Binding-site contacts:
Ligand atom C7 contacts residue LEU51 of chain 1.A at 3.5 Å (hydrophobic).
Ligand atom C5 contacts residue VAL46 of chain 1.A at 3.7 Å (hydrophobic).
Ligand atom C25 contacts residue TRP40 of chain 1.A at 3.4 Å (hydrophobic).
Ligand atom C11 contacts residue LEU51 of chain 1.A at 3.9 Å (hydrophobic).
Ligand atom O contacts residue ASN99 of chain 1.A at 2.9 Å (h-bond).
Ligand atom C5 contacts residue PHE42 of chain 1.A at 3.8 Å (hydrophobic).
Ligand atom C3 contacts residue ILE105 of chain 1.A at 3.8 Å (hydrophobic).
Ligand atom N1 contacts residue TRP40 of chain 1.A at 3.5 Å.
Ligand atom C27 contacts residue TRP40 of chain 1.A at 3.8 Å (hydrophobic).
Ligand atom C1 contacts residue ASN99 of chain 1.A at 3.6 Å.
Ligand atom C6 contacts residue LEU51 of chain 1.A at 3.4 Å (hydrophobic).
Ligand atom C contacts residue ILE105 of chain 1.A at 3.5 Å (hydrophobic).
Ligand atom C3 contacts residue LEU51 of chain 1.A at 3.9 Å (hydrophobic).
Ligand atom CL contacts residue TRP40 of chain 1.A at 3.9 Å.
Ligand atom N contacts residue ILE105 of chain 1.A at 3.3 Å.
Ligand atom C7 contacts residue PRO41 of chain 1.A at 3.5 Å (hydrophobic).
Ligand atom C9 contacts residue TRP40 of chain 1.A at 3.7 Å (hydrophobic).
Ligand atom C16 contacts residue ASP104 of chain 1.A at 3.8 Å.
Ligand atom C1 contacts residue ILE105 of chain 1.A at 3.7 Å (hydrophobic).
Ligand atom CL contacts residue ILE105 of chain 1.A at 3.6 Å.
Ligand atom N1 contacts residue LEU51 of chain 1.A at 3.8 Å.
Ligand atom CL contacts residue ASP104 of chain 1.A at 3.8 Å.
Ligand atom C4 contacts residue ILE105 of chain 1.A at 3.5 Å (hydrophobic).
Ligand atom C5 contacts residue PRO41 of chain 1.A at 3.7 Å (hydrophobic).
Ligand atom C19 contacts residue TRP40 of chain 1.A at 3.9 Å (hydrophobic).
Ligand atom C9 contacts residue LEU51 of chain 1.A at 3.4 Å (hydrophobic).
Ligand atom C8 contacts residue PRO41 of chain 1.A at 3.9 Å (hydrophobic).
Ligand atom C10 contacts residue TRP40 of chain 1.A at 3.5 Å (hydrophobic).
Ligand atom C contacts residue ASN99 of chain 1.A at 3.6 Å.
Ligand atom N2 contacts residue TRP40 of chain 1.A at 3.7 Å.
Ligand atom N contacts residue VAL46 of chain 1.A at 3.7 Å.
Ligand atom C2 contacts residue ILE105 of chain 1.A at 3.8 Å (hydrophobic).
Ligand atom C8 contacts residue LEU51 of chain 1.A at 3.8 Å (hydrophobic).
Ligand atom C17 contacts residue TRP40 of chain 1.A at 3.7 Å (hydrophobic).
Ligand atom C5 contacts residue ILE105 of chain 1.A at 3.9 Å (hydrophobic).
Ligand atom C19 contacts residue LEU51 of chain 1.A at 3.4 Å (hydrophobic).
Ligand atom C18 contacts residue TRP40 of chain 1.A at 3.7 Å (hydrophobic).
Ligand atom C20 contacts residue LEU51 of chain 1.A at 3.9 Å (hydrophobic).
Ligand atom C4 contacts residue PRO41 of chain 1.A at 3.2 Å (hydrophobic).
Ligand atom CL contacts residue MET108 of chain 1.A at 3.4 Å.

The protein below binds the small molecule below.
Small molecule (SMILES): CN(C)CCN1CCN(c2nc(NCc3cccc(Cl)c3)c3cc(-c4ccc(=O)n(C)c4)ccc3n2)CC1

Sequence of chain 1.A:
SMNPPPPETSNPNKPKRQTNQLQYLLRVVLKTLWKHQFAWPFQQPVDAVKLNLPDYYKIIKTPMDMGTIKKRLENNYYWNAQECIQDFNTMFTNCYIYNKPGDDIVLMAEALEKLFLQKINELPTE